Sequence of chain 1.A:
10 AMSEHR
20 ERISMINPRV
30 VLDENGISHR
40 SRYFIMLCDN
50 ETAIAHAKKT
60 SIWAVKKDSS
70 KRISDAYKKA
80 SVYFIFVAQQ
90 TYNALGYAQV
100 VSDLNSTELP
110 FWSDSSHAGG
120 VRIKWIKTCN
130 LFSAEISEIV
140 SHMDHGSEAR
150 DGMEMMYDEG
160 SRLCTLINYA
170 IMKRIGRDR

Binding-site contacts:
Ligand atom O2' contacts residue ARG28 of chain 1.A at 3.6 Å.
Ligand atom N9 contacts residue TYR96 of chain 1.A at 3.6 Å.
Ligand atom C6 contacts residue TYR42 of chain 1.A at 3.3 Å (hydrophobic).
Ligand atom O2 contacts residue ASN26 of chain 1.A at 3.1 Å (h-bond).
Ligand atom O4 contacts residue ARG176 of chain 1.A at 3.2 Å.
Ligand atom O4 contacts residue ARG178 of chain 1.A at 3.0 Å (salt-bridge).
Ligand atom O2 contacts residue ARG28 of chain 1.A at 2.7 Å (salt-bridge).
Ligand atom C6 contacts residue TYR156 of chain 1.A at 3.5 Å (hydrophobic).
Ligand atom O2 contacts residue ARG178 of chain 1.A at 3.1 Å (salt-bridge).
Ligand atom N1 contacts residue TYR42 of chain 1.A at 2.7 Å (h-bond).
Ligand atom C2 contacts residue THR127 of chain 1.A at 3.5 Å.
Ligand atom N3 contacts residue THR127 of chain 1.A at 2.8 Å (h-bond).
Ligand atom N1 contacts residue TYR156 of chain 1.A at 2.8 Å (h-bond).
Ligand atom O4 contacts residue ASP177 of chain 1.A at 3.0 Å (salt-bridge).
Ligand atom O4' contacts residue ARG178 of chain 1.A at 3.2 Å (salt-bridge).
Ligand atom N6 contacts residue TYR42 of chain 1.A at 3.1 Å (h-bond).
Ligand atom O2' contacts residue LYS126 of chain 1.A at 3.4 Å.
Ligand atom O2' contacts residue ILE170 of chain 1.A at 3.4 Å.
Ligand atom N1 contacts residue ASN26 of chain 1.A at 2.8 Å (h-bond).
Ligand atom C8 contacts residue ASN167 of chain 1.A at 3.6 Å.
Ligand atom C2 contacts residue ASN26 of chain 1.A at 3.2 Å.
Ligand atom O3' contacts residue LYS126 of chain 1.A at 3.5 Å.
Ligand atom N6 contacts residue TYR156 of chain 1.A at 3.4 Å (h-bond).
Ligand atom C1' contacts residue TYR96 of chain 1.A at 3.3 Å (hydrophobic).
Ligand atom O2' contacts residue TYR82 of chain 1.A at 3.1 Å (h-bond).
Ligand atom N6 contacts residue SER160 of chain 1.A at 3.2 Å (h-bond).
Ligand atom C2 contacts residue ARG178 of chain 1.A at 3.2 Å.
Ligand atom O5' contacts residue LYS126 of chain 1.A at 3.3 Å (salt-bridge).
Ligand atom O2 contacts residue LYS126 of chain 1.A at 3.2 Å.
Ligand atom C1' contacts residue TYR82 of chain 1.A at 3.5 Å (hydrophobic).
Ligand atom N1 contacts residue ARG178 of chain 1.A at 3.5 Å (salt-bridge).
Ligand atom O2 contacts residue THR127 of chain 1.A at 3.0 Å (h-bond).
Ligand atom OP2 contacts residue LYS126 of chain 1.A at 2.9 Å (salt-bridge).
Ligand atom OP1 contacts residue LYS126 of chain 1.A at 2.8 Å (salt-bridge).
Ligand atom O5' contacts residue ASN167 of chain 1.A at 3.2 Å (h-bond).
Ligand atom C2 contacts residue TYR42 of chain 1.A at 3.5 Å (hydrophobic).
Ligand atom C2 contacts residue TYR156 of chain 1.A at 3.6 Å (hydrophobic).
Ligand atom O4' contacts residue TYR96 of chain 1.A at 3.1 Å (h-bond).
Ligand atom O4' contacts residue ASN167 of chain 1.A at 3.0 Å (h-bond).
Ligand atom C2 contacts residue SER40 of chain 1.A at 3.5 Å.

This small molecule binds to this protein.
Small molecule (SMILES): Nc1ccn([C@@H]2O[C@H](CO[P](=O)(O)O[C@H]3[C@@H](O)[C@H](n4cnc5c(N)ncnc54)O[C@@H]3CO[P](=O)(O)O[C@H]3[C@@H](O)[C@H](n4cnc5c(N)ncnc54)O[C@@H]3CO[P](=O)(O)O[C@H]3[C@@H](O)[C@H](n4cnc5c(N)ncnc54)O[C@@H]3CO[P](=O)(O)O[C@H]3[C@@H](O)[C@H](n4ccc(=O)[nH]c4=O)O[C@@H]3CO[P](=O)(O)O[C@H]3[C@@H](O)[C@H](n4ccc(=O)[nH]c4=O)O[C@@H]3CO[P](=O)(O)O[C@H]3[C@@H](O)[C@H](n4ccc(N)nc4=O)O[C@@H]3CO)[C@@H](O)[C@H]2O)c(=O)n1